Sequence of chain 1.D:
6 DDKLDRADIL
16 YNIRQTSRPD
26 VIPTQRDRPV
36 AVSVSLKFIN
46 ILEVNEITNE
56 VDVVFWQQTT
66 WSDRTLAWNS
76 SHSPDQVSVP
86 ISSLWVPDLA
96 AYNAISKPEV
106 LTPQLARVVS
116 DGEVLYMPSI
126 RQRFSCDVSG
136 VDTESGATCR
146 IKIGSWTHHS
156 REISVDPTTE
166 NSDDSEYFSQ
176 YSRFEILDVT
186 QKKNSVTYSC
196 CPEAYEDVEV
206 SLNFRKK

A protein and the small-molecule ligand that binds it are described below.
Small molecule (SMILES): CN1CCC[C@H]1c1cncc(F)c1

Sequence of chain 1.E:
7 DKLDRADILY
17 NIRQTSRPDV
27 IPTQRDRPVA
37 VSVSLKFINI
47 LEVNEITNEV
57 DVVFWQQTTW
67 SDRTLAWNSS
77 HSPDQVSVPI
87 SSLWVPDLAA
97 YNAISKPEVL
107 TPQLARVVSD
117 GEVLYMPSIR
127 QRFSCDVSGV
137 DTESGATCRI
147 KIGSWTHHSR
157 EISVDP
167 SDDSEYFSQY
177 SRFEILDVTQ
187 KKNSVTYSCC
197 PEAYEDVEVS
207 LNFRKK

Binding-site contacts:
Ligand atom C2 contacts residue MET122 of chain 1.E at 3.5 Å (hydrophobic).
Ligand atom C4 contacts residue ARG112 of chain 1.E at 4.3 Å.
Ligand atom N1 contacts residue THR152 of chain 1.D at 3.8 Å.
Ligand atom C5 contacts residue MET122 of chain 1.E at 4.1 Å (hydrophobic).
Ligand atom F13 contacts residue TYR200 of chain 1.D at 4.2 Å.
Ligand atom N2 contacts residue TRP151 of chain 1.D at 3.0 Å (h-bond).
Ligand atom C9 contacts residue TRP151 of chain 1.D at 3.9 Å (hydrophobic).
Ligand atom F13 contacts residue CYS196 of chain 1.D at 4.3 Å.
Ligand atom C4 contacts residue TYR200 of chain 1.D at 4.3 Å (hydrophobic).
Ligand atom C1 contacts residue MET122 of chain 1.E at 3.5 Å (hydrophobic).
Ligand atom C3 contacts residue TRP151 of chain 1.D at 3.7 Å (hydrophobic).
Ligand atom C6 contacts residue TRP151 of chain 1.D at 3.6 Å (hydrophobic).
Ligand atom N1 contacts residue TRP151 of chain 1.D at 3.2 Å (h-bond).
Ligand atom N2 contacts residue TYR200 of chain 1.D at 4.2 Å.
Ligand atom C3 contacts residue CYS196 of chain 1.D at 3.7 Å (hydrophobic).
Ligand atom C4 contacts residue THR152 of chain 1.D at 4.4 Å.
Ligand atom C3 contacts residue TYR200 of chain 1.D at 3.7 Å (hydrophobic).
Ligand atom C10 contacts residue TRP151 of chain 1.D at 3.6 Å (hydrophobic).
Ligand atom C8 contacts residue TRP61 of chain 1.E at 3.6 Å (hydrophobic).
Ligand atom C5 contacts residue THR152 of chain 1.D at 3.6 Å.
Ligand atom C7 contacts residue MET122 of chain 1.E at 3.0 Å (hydrophobic).
Ligand atom C6 contacts residue MET122 of chain 1.E at 3.6 Å (hydrophobic).
Ligand atom C8 contacts residue TRP151 of chain 1.D at 3.4 Å (hydrophobic).
Ligand atom C8 contacts residue MET122 of chain 1.E at 4.2 Å (hydrophobic).
Ligand atom C3 contacts residue MET122 of chain 1.E at 4.2 Å (hydrophobic).
Ligand atom C5 contacts residue TRP151 of chain 1.D at 3.9 Å (hydrophobic).
Ligand atom C4 contacts residue TRP151 of chain 1.D at 4.0 Å (hydrophobic).
Ligand atom C7 contacts residue TRP151 of chain 1.D at 4.1 Å (hydrophobic).
Ligand atom C2 contacts residue TRP151 of chain 1.D at 3.1 Å (hydrophobic).
Ligand atom C10 contacts residue TYR200 of chain 1.D at 3.0 Å (hydrophobic).
Ligand atom C8 contacts residue TYR193 of chain 1.D at 4.1 Å (hydrophobic).
Ligand atom C4 contacts residue CYS196 of chain 1.D at 4.4 Å (hydrophobic).
Ligand atom C6 contacts residue CYS196 of chain 1.D at 4.4 Å (hydrophobic).
Ligand atom F13 contacts residue ARG112 of chain 1.E at 3.3 Å.
Ligand atom C10 contacts residue SER150 of chain 1.D at 4.4 Å.
Ligand atom N1 contacts residue MET122 of chain 1.E at 3.7 Å.
Ligand atom C9 contacts residue TYR97 of chain 1.D at 3.7 Å (hydrophobic).
Ligand atom C1 contacts residue TRP151 of chain 1.D at 2.9 Å (hydrophobic).
Ligand atom C9 contacts residue TYR193 of chain 1.D at 4.0 Å (hydrophobic).
Ligand atom C7 contacts residue TRP61 of chain 1.E at 3.9 Å (hydrophobic).